Sequence of chain 1.X:
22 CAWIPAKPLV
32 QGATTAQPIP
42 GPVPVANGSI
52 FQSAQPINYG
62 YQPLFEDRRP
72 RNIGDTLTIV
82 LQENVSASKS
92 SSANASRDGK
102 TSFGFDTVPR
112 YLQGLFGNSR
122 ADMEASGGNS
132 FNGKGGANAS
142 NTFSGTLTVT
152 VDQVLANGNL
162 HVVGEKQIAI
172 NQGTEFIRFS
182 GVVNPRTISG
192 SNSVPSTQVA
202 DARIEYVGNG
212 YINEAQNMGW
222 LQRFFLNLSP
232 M

Sequence of chain 1.Z:
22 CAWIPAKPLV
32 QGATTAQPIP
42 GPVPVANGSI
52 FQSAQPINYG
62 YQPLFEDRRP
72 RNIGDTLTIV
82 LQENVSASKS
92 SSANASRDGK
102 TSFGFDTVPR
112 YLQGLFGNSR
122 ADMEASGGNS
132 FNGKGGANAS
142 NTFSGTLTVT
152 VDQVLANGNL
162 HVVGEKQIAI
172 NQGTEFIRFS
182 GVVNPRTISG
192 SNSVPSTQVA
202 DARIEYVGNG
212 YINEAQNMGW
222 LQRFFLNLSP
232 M

Sequence of chain 1.Y:
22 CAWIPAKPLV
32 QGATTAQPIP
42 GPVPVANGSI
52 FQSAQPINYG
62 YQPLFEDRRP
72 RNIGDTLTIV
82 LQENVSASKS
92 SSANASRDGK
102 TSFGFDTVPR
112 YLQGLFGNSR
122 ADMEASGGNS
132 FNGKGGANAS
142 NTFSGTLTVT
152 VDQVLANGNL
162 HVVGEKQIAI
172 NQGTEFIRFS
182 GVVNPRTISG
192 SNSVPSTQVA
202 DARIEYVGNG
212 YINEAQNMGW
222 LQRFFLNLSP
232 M

Binding-site contacts:
Ligand atom C1 contacts residue LEU229 of chain 1.X at 4.3 Å (hydrophobic).
Ligand atom C8 contacts residue TRP221 of chain 1.Y at 4.0 Å (hydrophobic).
Ligand atom O1 contacts residue TRP24 of chain 1.Z at 3.3 Å.
Ligand atom O1 contacts residue CYS22 of chain 1.Z at 2.6 Å (h-bond).
Ligand atom C2 contacts residue CYS22 of chain 1.Z at 2.6 Å (hydrophobic).
Ligand atom C6 contacts residue TRP221 of chain 1.Y at 4.5 Å (hydrophobic).
Ligand atom C1 contacts residue ASN228 of chain 1.X at 4.5 Å.
Ligand atom C1 contacts residue TRP24 of chain 1.Z at 4.2 Å (hydrophobic).
Ligand atom C4 contacts residue LEU229 of chain 1.X at 4.0 Å (hydrophobic).
Ligand atom O1 contacts residue LEU229 of chain 1.X at 4.2 Å.
Ligand atom C4 contacts residue TRP221 of chain 1.Y at 4.2 Å (hydrophobic).
Ligand atom C1 contacts residue CYS22 of chain 1.Z at 1.7 Å (hydrophobic).
Ligand atom C1 contacts residue ALA23 of chain 1.Z at 4.4 Å (hydrophobic).
Ligand atom C7 contacts residue TRP221 of chain 1.Y at 3.6 Å (hydrophobic).
Ligand atom C2 contacts residue LEU229 of chain 1.X at 3.9 Å (hydrophobic).
Ligand atom C5 contacts residue TRP221 of chain 1.Y at 4.3 Å (hydrophobic).
Ligand atom C3 contacts residue CYS22 of chain 1.Z at 3.6 Å (hydrophobic).
Ligand atom C2 contacts residue ASN228 of chain 1.X at 3.9 Å.
Ligand atom C3 contacts residue LEU229 of chain 1.X at 4.2 Å (hydrophobic).

A small-molecule ligand and the protein it binds are described below.
Small molecule (SMILES): CCCCCCCC(=O)O